A small-molecule ligand and the protein it binds are described below.
Small molecule (SMILES): CC(=O)N[C@@H]1[C@@H](O)[C@H](O)[C@@H](CO)O[C@H]1O

Sequence of chain 48.G:
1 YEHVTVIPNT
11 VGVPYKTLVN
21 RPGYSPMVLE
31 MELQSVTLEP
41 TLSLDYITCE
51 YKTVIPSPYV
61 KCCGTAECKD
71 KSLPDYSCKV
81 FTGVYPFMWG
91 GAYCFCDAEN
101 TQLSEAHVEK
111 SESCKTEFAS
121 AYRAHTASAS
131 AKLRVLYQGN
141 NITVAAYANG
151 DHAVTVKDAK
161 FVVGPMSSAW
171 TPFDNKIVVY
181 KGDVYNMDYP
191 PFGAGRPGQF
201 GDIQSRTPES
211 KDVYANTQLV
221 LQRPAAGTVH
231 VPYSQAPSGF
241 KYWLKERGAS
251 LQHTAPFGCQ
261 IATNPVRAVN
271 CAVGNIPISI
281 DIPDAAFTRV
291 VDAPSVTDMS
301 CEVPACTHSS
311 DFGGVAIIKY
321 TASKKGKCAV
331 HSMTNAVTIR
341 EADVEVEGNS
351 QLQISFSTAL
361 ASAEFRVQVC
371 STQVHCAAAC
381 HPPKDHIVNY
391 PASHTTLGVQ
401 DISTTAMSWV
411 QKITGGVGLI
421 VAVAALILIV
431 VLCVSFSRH

Binding-site contacts:
Ligand atom O7 contacts residue ASN259 of chain 48.H at 2.9 Å (h-bond).
Ligand atom C1 contacts residue ASN259 of chain 48.H at 1.4 Å.
Ligand atom N2 contacts residue ASN259 of chain 48.H at 2.9 Å (h-bond).
Ligand atom O6 contacts residue THR116 of chain 48.G at 3.3 Å.
Ligand atom C4 contacts residue ASN259 of chain 48.H at 4.2 Å.
Ligand atom C5 contacts residue THR116 of chain 48.G at 4.5 Å.
Ligand atom O5 contacts residue ASN259 of chain 48.H at 2.3 Å (h-bond).
Ligand atom O5 contacts residue THR116 of chain 48.G at 3.9 Å.
Ligand atom O6 contacts residue LYS115 of chain 48.G at 4.2 Å.
Ligand atom C3 contacts residue ASN259 of chain 48.H at 3.8 Å.
Ligand atom C5 contacts residue ASN259 of chain 48.H at 3.6 Å.
Ligand atom C2 contacts residue ASN259 of chain 48.H at 2.4 Å.
Ligand atom C6 contacts residue THR116 of chain 48.G at 3.8 Å.
Ligand atom C8 contacts residue ASN259 of chain 48.H at 4.4 Å.
Ligand atom C6 contacts residue LYS115 of chain 48.G at 4.1 Å.
Ligand atom O7 contacts residue LYS181 of chain 48.G at 4.2 Å.
Ligand atom C7 contacts residue ASN259 of chain 48.H at 3.1 Å.

Sequence of chain 48.H:
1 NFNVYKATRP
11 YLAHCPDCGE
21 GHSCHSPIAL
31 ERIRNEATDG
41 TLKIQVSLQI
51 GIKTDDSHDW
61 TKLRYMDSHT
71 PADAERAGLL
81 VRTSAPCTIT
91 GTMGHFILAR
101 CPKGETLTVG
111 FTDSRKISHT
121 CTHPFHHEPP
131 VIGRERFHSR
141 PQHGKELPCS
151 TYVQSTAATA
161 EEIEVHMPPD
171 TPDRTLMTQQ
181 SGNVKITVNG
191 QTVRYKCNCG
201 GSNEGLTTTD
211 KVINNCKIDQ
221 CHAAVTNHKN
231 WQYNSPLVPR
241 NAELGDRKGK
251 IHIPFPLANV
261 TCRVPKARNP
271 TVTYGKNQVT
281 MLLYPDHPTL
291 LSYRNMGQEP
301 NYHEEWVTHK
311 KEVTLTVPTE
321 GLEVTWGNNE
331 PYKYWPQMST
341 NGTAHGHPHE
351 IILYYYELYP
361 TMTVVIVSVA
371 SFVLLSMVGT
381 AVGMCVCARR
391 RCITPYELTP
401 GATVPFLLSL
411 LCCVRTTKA